Binding-site contacts:
Ligand atom C5 contacts residue SER398 of chain 1.I at 3.9 Å.
Ligand atom C3 contacts residue SER398 of chain 1.I at 2.0 Å.
Ligand atom O6 contacts residue SER398 of chain 1.I at 2.3 Å (h-bond).
Ligand atom C6 contacts residue SER398 of chain 1.I at 3.2 Å.
Ligand atom C4 contacts residue SER398 of chain 1.I at 3.4 Å.
Ligand atom O1B contacts residue SER398 of chain 1.I at 3.4 Å (h-bond).
Ligand atom C1 contacts residue SER398 of chain 1.I at 2.8 Å.
Ligand atom O4 contacts residue SER398 of chain 1.I at 4.3 Å.
Ligand atom C2 contacts residue SER398 of chain 1.I at 1.5 Å.
Ligand atom O1A contacts residue SER398 of chain 1.I at 3.6 Å.
Ligand atom O8 contacts residue SER398 of chain 1.I at 3.6 Å.

The protein below binds the small molecule below.
Small molecule (SMILES): C[C@H](O)[C@H](N)[C@@H]1O[C@](O)(C(=O)O)C[C@H](O)[C@@H]1N

Sequence of chain 1.I:
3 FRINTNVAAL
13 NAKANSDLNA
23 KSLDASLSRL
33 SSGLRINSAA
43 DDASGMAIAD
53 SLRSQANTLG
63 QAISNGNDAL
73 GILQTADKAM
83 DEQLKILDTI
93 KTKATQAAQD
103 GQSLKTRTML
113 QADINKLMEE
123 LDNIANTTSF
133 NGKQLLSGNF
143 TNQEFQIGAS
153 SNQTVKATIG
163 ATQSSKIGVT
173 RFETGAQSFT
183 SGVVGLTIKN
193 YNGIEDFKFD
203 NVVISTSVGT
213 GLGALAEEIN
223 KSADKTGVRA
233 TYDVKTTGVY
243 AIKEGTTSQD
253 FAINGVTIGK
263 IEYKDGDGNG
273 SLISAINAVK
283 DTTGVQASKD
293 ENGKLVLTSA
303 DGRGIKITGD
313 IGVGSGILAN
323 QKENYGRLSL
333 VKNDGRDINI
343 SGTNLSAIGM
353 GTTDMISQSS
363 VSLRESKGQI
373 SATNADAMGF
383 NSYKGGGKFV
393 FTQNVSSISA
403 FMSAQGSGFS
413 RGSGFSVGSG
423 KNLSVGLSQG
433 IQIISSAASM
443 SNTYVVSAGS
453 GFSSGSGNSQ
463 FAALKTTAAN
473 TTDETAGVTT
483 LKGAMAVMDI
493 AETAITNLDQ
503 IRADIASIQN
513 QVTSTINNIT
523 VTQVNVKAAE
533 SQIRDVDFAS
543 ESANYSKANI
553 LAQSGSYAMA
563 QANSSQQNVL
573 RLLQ